Binding-site contacts:
Ligand atom C2 contacts residue ASN124 of chain 1.D at 2.6 Å.
Ligand atom C3 contacts residue ARG121 of chain 1.D at 4.3 Å.
Ligand atom C3 contacts residue ASN124 of chain 1.D at 3.9 Å.
Ligand atom C8 contacts residue ARG121 of chain 1.D at 3.5 Å.
Ligand atom C5 contacts residue ASN124 of chain 1.D at 3.6 Å.
Ligand atom O7 contacts residue ASN124 of chain 1.D at 3.6 Å.
Ligand atom C8 contacts residue PRO123 of chain 1.D at 4.3 Å (hydrophobic).
Ligand atom O3 contacts residue ARG121 of chain 1.D at 3.9 Å.
Ligand atom C4 contacts residue ASN124 of chain 1.D at 4.3 Å.
Ligand atom N2 contacts residue ARG121 of chain 1.D at 3.5 Å (salt-bridge).
Ligand atom O5 contacts residue ASN124 of chain 1.D at 2.4 Å (h-bond).
Ligand atom C8 contacts residue ASN124 of chain 1.D at 3.7 Å.
Ligand atom C7 contacts residue ASN124 of chain 1.D at 3.3 Å.
Ligand atom C1 contacts residue ASN124 of chain 1.D at 1.4 Å.
Ligand atom C7 contacts residue ARG121 of chain 1.D at 3.9 Å.
Ligand atom N2 contacts residue ASN124 of chain 1.D at 3.0 Å (h-bond).
Ligand atom C8 contacts residue ILE122 of chain 1.D at 3.3 Å (hydrophobic).

Sequence of chain 1.D:
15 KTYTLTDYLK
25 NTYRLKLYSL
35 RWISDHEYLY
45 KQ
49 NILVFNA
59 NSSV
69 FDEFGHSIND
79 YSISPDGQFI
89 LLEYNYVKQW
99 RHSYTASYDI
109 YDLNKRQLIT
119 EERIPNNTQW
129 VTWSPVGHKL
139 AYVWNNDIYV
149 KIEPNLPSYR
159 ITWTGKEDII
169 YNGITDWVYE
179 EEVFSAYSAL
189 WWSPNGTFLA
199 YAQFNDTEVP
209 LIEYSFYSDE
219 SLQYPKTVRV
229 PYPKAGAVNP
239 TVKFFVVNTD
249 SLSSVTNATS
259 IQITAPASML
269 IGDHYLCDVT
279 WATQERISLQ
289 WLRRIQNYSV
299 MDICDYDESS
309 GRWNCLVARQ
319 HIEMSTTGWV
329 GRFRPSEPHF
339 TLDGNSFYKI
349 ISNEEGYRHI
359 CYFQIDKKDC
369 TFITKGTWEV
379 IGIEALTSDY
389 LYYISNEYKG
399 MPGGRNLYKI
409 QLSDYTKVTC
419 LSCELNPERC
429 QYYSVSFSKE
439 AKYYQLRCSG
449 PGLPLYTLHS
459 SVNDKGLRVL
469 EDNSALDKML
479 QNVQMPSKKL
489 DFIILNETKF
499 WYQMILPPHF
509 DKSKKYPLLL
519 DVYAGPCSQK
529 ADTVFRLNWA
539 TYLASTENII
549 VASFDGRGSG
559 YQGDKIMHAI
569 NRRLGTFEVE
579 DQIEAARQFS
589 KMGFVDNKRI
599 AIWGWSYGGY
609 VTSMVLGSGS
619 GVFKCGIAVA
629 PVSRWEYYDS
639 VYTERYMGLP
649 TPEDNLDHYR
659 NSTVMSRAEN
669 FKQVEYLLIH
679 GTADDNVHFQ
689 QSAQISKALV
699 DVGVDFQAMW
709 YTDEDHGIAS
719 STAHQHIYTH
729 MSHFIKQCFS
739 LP

The protein below binds the small molecule below.
Small molecule (SMILES): CC(=O)N[C@@H]1[C@@H](O)[C@H](O)[C@@H](CO)O[C@H]1O